The small molecule below binds the protein below.
Small molecule (SMILES): Cc1cc(N)nc(C[C@H]2CNC[C@H]2OCCNCCc2cccc(F)c2)c1

Binding-site contacts:
Ligand atom N1A contacts residue GLU296 of chain 1.A at 2.6 Å (salt-bridge).
Ligand atom C5A contacts residue PRO269 of chain 1.A at 3.8 Å (hydrophobic).
Ligand atom C8A contacts residue GLY290 of chain 1.A at 3.5 Å.
Ligand atom N1' contacts residue GLU296 of chain 1.A at 2.9 Å (salt-bridge).
Ligand atom N6A contacts residue HEM1 of chain 1.C at 3.5 Å.
Ligand atom C5' contacts residue GLU296 of chain 1.A at 3.0 Å.
Ligand atom C6A contacts residue PRO269 of chain 1.A at 3.8 Å (hydrophobic).
Ligand atom C6A contacts residue HEM1 of chain 1.C at 3.7 Å.
Ligand atom C2A contacts residue GLU296 of chain 1.A at 3.4 Å.
Ligand atom N6A contacts residue GLU296 of chain 1.A at 2.8 Å (salt-bridge).
Ligand atom C5A contacts residue HEM1 of chain 1.C at 3.6 Å.
Ligand atom F13 contacts residue MET40 of chain 1.A at 3.2 Å.
Ligand atom O1 contacts residue HEM1 of chain 1.C at 3.2 Å (h-bond).
Ligand atom C12 contacts residue TYR410 of chain 1.A at 3.8 Å (hydrophobic).
Ligand atom C2 contacts residue HEM1 of chain 1.C at 3.5 Å.
Ligand atom C14 contacts residue MET40 of chain 1.A at 3.8 Å (hydrophobic).
Ligand atom C8A contacts residue PHE288 of chain 1.A at 3.7 Å (hydrophobic).
Ligand atom C1 contacts residue VAL271 of chain 1.A at 3.6 Å (hydrophobic).
Ligand atom C3A contacts residue VAL271 of chain 1.A at 3.6 Å (hydrophobic).
Ligand atom C6A contacts residue GLU296 of chain 1.A at 3.5 Å.
Ligand atom C7A contacts residue GLU296 of chain 1.A at 3.4 Å.
Ligand atom C3 contacts residue HEM1 of chain 1.C at 3.2 Å.
Ligand atom C14 contacts residue TRP10 of chain 1.B at 3.7 Å (hydrophobic).
Ligand atom C15 contacts residue TRP10 of chain 1.B at 3.6 Å (hydrophobic).
Ligand atom C3' contacts residue GLN182 of chain 1.A at 3.7 Å.
Ligand atom C13 contacts residue MET40 of chain 1.A at 3.7 Å (hydrophobic).
Ligand atom C13 contacts residue LEU41 of chain 1.A at 3.9 Å (hydrophobic).
Ligand atom C8A contacts residue HEM1 of chain 1.C at 3.6 Å.
Ligand atom F13 contacts residue LEU41 of chain 1.A at 3.2 Å.
Ligand atom C2' contacts residue HEM1 of chain 1.C at 3.6 Å.
Ligand atom N6A contacts residue PRO269 of chain 1.A at 3.8 Å.
Ligand atom C8A contacts residue SER289 of chain 1.A at 3.9 Å.
Ligand atom C4 contacts residue HEM1 of chain 1.C at 3.7 Å.
Ligand atom C4' contacts residue GLU296 of chain 1.A at 3.8 Å.
Ligand atom N2 contacts residue HEM1 of chain 1.C at 2.6 Å (h-bond).
Ligand atom N6A contacts residue TRP291 of chain 1.A at 2.8 Å (h-bond).
Ligand atom C7A contacts residue HEM1 of chain 1.C at 3.5 Å.
Ligand atom C1 contacts residue HEM1 of chain 1.C at 3.7 Å.
Ligand atom N6A contacts residue TYR292 of chain 1.A at 3.7 Å.
Ligand atom C4' contacts residue VAL271 of chain 1.A at 3.8 Å (hydrophobic).

Sequence of chain 1.B:
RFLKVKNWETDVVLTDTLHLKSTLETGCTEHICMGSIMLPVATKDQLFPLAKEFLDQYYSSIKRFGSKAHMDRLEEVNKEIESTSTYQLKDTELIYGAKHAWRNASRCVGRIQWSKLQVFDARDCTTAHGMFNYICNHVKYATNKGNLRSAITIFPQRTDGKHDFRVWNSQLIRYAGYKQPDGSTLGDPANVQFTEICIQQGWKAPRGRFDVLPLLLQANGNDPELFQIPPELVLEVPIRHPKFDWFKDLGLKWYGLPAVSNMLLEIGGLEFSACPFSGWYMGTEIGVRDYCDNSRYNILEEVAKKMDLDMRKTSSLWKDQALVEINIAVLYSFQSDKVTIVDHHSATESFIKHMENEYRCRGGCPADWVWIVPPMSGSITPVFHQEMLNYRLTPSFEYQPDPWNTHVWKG

Sequence of chain 1.A:
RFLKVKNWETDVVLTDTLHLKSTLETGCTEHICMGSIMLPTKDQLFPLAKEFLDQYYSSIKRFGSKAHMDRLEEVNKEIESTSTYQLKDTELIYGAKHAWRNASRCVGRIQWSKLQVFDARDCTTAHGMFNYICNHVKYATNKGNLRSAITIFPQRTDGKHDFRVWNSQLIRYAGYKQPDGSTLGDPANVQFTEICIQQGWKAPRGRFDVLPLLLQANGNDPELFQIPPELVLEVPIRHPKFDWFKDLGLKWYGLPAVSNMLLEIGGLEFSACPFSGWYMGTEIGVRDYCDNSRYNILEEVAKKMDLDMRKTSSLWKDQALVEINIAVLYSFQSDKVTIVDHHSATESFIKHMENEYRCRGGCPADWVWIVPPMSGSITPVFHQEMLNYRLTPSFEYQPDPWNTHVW